Binding-site contacts:
Ligand atom O3 contacts residue PRO95 of chain 18.F at 4.4 Å.
Ligand atom C8 contacts residue TRP97 of chain 18.F at 4.0 Å (hydrophobic).
Ligand atom C4 contacts residue TRP97 of chain 18.F at 4.1 Å (hydrophobic).
Ligand atom C2 contacts residue TRP97 of chain 18.F at 3.1 Å (hydrophobic).
Ligand atom C3 contacts residue ASN269 of chain 18.F at 3.1 Å.
Ligand atom C6 contacts residue ASN269 of chain 18.F at 4.3 Å.
Ligand atom C7 contacts residue ASN269 of chain 18.F at 3.5 Å.
Ligand atom O3 contacts residue ASN269 of chain 18.F at 4.4 Å.
Ligand atom O7 contacts residue ASN269 of chain 18.F at 3.4 Å (h-bond).
Ligand atom C2 contacts residue ASN269 of chain 18.F at 2.5 Å.
Ligand atom N2 contacts residue ASN269 of chain 18.F at 2.8 Å (h-bond).
Ligand atom N2 contacts residue TRP97 of chain 18.F at 2.4 Å (h-bond).
Ligand atom C4 contacts residue ASN269 of chain 18.F at 3.7 Å.
Ligand atom O5 contacts residue ASN269 of chain 18.F at 2.4 Å (h-bond).
Ligand atom C5 contacts residue ASN269 of chain 18.F at 3.0 Å.
Ligand atom C1 contacts residue TRP97 of chain 18.F at 4.2 Å (hydrophobic).
Ligand atom C8 contacts residue PRO99 of chain 18.F at 3.9 Å (hydrophobic).
Ligand atom C7 contacts residue TRP97 of chain 18.F at 3.3 Å (hydrophobic).
Ligand atom C1 contacts residue ASN269 of chain 18.F at 1.4 Å.
Ligand atom O7 contacts residue TRP97 of chain 18.F at 3.8 Å.
Ligand atom C3 contacts residue TRP97 of chain 18.F at 2.7 Å (hydrophobic).
Ligand atom O3 contacts residue TRP97 of chain 18.F at 2.5 Å (h-bond).
Ligand atom O4 contacts residue TRP97 of chain 18.F at 3.8 Å.

Sequence of chain 18.F:
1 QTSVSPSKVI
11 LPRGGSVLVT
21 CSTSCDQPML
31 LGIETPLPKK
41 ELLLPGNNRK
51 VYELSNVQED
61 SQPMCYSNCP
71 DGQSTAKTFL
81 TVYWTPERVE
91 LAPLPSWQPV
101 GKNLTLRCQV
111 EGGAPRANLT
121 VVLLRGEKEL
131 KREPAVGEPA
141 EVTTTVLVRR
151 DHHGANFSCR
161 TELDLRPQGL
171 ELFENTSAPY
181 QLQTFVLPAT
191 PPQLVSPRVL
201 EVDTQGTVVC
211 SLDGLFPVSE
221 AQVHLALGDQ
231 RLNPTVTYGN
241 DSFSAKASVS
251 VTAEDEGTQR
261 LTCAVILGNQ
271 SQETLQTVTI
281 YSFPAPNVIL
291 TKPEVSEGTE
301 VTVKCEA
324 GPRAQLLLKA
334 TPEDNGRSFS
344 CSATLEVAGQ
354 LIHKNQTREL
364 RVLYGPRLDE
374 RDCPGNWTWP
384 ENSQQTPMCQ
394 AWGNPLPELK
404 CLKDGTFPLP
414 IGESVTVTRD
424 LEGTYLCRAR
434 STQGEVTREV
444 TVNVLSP

A small-molecule ligand and the protein it binds are described below.
Small molecule (SMILES): CC(=O)N[C@@H]1[C@@H](O)[C@H](O)[C@@H](CO)O[C@H]1O